Sequence of chain 3.A:
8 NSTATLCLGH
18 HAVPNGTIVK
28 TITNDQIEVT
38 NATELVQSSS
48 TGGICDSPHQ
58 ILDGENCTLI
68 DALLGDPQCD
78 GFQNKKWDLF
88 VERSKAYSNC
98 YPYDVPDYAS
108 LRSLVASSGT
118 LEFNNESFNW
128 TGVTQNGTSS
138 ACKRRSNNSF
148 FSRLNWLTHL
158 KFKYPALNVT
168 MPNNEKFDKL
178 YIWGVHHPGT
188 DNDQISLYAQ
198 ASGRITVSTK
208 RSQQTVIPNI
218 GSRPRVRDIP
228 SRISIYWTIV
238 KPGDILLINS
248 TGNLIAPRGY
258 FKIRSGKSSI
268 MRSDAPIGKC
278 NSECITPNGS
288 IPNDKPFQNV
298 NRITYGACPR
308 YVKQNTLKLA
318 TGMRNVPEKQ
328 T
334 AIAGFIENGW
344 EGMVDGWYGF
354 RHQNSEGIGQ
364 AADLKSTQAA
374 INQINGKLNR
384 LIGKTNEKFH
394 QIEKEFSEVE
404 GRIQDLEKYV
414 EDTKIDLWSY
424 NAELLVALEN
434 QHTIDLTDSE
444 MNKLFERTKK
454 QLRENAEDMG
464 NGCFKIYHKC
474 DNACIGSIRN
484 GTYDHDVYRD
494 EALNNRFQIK

This protein binds this small molecule.
Small molecule (SMILES): CC(=O)N[C@@H]1[C@@H](O)[C@H](O)[C@@H](CO)O[C@H]1O

Binding-site contacts:
Ligand atom C5 contacts residue THR485 of chain 3.A at 3.7 Å.
Ligand atom N2 contacts residue ASN483 of chain 3.A at 3.0 Å (h-bond).
Ligand atom O5 contacts residue SER480 of chain 3.A at 4.1 Å.
Ligand atom C4 contacts residue ALA476 of chain 3.A at 4.0 Å (hydrophobic).
Ligand atom O6 contacts residue THR485 of chain 3.A at 2.6 Å (h-bond).
Ligand atom C6 contacts residue THR485 of chain 3.A at 3.1 Å.
Ligand atom O7 contacts residue ASN483 of chain 3.A at 3.7 Å.
Ligand atom C5 contacts residue SER480 of chain 3.A at 4.3 Å.
Ligand atom C1 contacts residue GLY479 of chain 3.A at 4.3 Å.
Ligand atom O6 contacts residue SER480 of chain 3.A at 4.4 Å.
Ligand atom C4 contacts residue SER480 of chain 3.A at 3.7 Å.
Ligand atom O5 contacts residue THR485 of chain 3.A at 3.2 Å (h-bond).
Ligand atom C1 contacts residue ASN483 of chain 3.A at 1.5 Å.
Ligand atom C4 contacts residue ASN483 of chain 3.A at 4.3 Å.
Ligand atom O5 contacts residue GLY479 of chain 3.A at 4.2 Å.
Ligand atom C3 contacts residue ASN483 of chain 3.A at 3.9 Å.
Ligand atom C7 contacts residue ASN483 of chain 3.A at 3.7 Å.
Ligand atom O3 contacts residue GLY479 of chain 3.A at 4.0 Å.
Ligand atom C2 contacts residue GLY479 of chain 3.A at 3.8 Å.
Ligand atom C4 contacts residue GLY479 of chain 3.A at 3.8 Å.
Ligand atom O4 contacts residue ALA476 of chain 3.A at 3.3 Å (h-bond).
Ligand atom O4 contacts residue GLY479 of chain 3.A at 4.4 Å.
Ligand atom C2 contacts residue ASN483 of chain 3.A at 2.6 Å.
Ligand atom C1 contacts residue THR485 of chain 3.A at 4.5 Å.
Ligand atom C3 contacts residue GLY479 of chain 3.A at 4.3 Å.
Ligand atom O4 contacts residue SER480 of chain 3.A at 4.1 Å.
Ligand atom O7 contacts residue GLY479 of chain 3.A at 3.8 Å.
Ligand atom C5 contacts residue ASN483 of chain 3.A at 3.7 Å.
Ligand atom O5 contacts residue ASN483 of chain 3.A at 2.5 Å (h-bond).
Ligand atom C6 contacts residue SER480 of chain 3.A at 3.8 Å.